Binding-site contacts:
Ligand atom N2 contacts residue ASN317 of chain 1.C at 3.0 Å (h-bond).
Ligand atom O6 contacts residue GLN566 of chain 1.C at 2.7 Å (h-bond).
Ligand atom O7 contacts residue ASN317 of chain 1.C at 3.6 Å.
Ligand atom C7 contacts residue ASN317 of chain 1.C at 3.5 Å.
Ligand atom O5 contacts residue ASN317 of chain 1.C at 2.4 Å (h-bond).
Ligand atom O6 contacts residue PRO565 of chain 1.C at 3.8 Å.
Ligand atom C3 contacts residue ASN317 of chain 1.C at 3.7 Å.
Ligand atom C4 contacts residue ASN317 of chain 1.C at 4.3 Å.
Ligand atom O5 contacts residue GLN566 of chain 1.C at 4.4 Å.
Ligand atom C6 contacts residue GLN566 of chain 1.C at 4.1 Å.
Ligand atom C2 contacts residue ASN317 of chain 1.C at 2.4 Å.
Ligand atom C5 contacts residue ASN317 of chain 1.C at 3.7 Å.
Ligand atom C1 contacts residue ASN317 of chain 1.C at 1.4 Å.

The small molecule below binds the protein below.
Small molecule (SMILES): CC(=O)N[C@@H]1[C@@H](O)[C@H](O)[C@@H](CO)O[C@H]1O

Sequence of chain 1.C:
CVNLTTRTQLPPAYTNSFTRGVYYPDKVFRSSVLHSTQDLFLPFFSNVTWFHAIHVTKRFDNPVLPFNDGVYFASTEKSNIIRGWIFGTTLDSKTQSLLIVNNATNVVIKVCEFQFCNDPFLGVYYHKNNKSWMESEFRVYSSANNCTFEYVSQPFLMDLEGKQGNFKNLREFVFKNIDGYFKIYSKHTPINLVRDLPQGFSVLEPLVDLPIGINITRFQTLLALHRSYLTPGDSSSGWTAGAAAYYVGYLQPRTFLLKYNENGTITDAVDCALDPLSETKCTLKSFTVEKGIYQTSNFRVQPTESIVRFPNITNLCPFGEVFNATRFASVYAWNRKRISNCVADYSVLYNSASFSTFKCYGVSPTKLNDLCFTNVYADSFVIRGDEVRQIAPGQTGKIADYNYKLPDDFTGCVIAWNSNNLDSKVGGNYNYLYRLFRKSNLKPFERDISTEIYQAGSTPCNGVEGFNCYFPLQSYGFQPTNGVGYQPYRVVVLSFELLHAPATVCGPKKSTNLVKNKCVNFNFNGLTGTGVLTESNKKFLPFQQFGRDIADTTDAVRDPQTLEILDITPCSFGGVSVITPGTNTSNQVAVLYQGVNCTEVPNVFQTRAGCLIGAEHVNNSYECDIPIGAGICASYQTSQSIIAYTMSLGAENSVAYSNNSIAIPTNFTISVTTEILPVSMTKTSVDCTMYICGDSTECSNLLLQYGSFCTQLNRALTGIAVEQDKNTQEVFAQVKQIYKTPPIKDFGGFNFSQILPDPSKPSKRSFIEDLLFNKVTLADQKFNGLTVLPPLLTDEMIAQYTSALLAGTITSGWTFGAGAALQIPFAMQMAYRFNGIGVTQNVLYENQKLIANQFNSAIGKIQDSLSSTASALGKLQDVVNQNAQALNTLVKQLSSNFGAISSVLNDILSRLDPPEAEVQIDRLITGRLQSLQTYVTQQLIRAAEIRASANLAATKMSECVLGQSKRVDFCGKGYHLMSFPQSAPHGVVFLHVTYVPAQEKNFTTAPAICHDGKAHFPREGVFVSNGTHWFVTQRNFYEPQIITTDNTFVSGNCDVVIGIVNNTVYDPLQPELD